This protein binds this small molecule.
Small molecule (SMILES): CC(=O)N[C@H]1[C@H](O[C@H]2[C@H](O)[C@@H](NC(C)=O)CO[C@@H]2CO)O[C@H](CO)[C@@H](O[C@@H]2O[C@H](CO)[C@@H](O)[C@H](O[C@H]3O[C@H](CO)[C@@H](O)[C@H](O)[C@@H]3O)[C@@H]2O)[C@@H]1O

Binding-site contacts:
Ligand atom C7 contacts residue LEU125 of chain 1.F at 3.8 Å (hydrophobic).
Ligand atom C8 contacts residue LEU125 of chain 1.F at 4.0 Å (hydrophobic).
Ligand atom C8 contacts residue VAL79 of chain 1.F at 3.5 Å (hydrophobic).
Ligand atom O5 contacts residue LEU125 of chain 1.F at 4.3 Å.
Ligand atom O7 contacts residue LEU125 of chain 1.F at 3.8 Å.
Ligand atom C1 contacts residue ARG127 of chain 1.F at 4.5 Å.
Ligand atom O5 contacts residue ASN61 of chain 1.F at 2.3 Å (h-bond).
Ligand atom C8 contacts residue THR163 of chain 1.F at 3.9 Å.
Ligand atom C2 contacts residue ASN61 of chain 1.F at 2.5 Å.
Ligand atom N2 contacts residue LEU125 of chain 1.F at 2.7 Å (h-bond).
Ligand atom C1 contacts residue LEU125 of chain 1.F at 3.2 Å (hydrophobic).
Ligand atom C3 contacts residue ASN61 of chain 1.F at 3.7 Å.
Ligand atom C4 contacts residue LEU125 of chain 1.F at 4.4 Å (hydrophobic).
Ligand atom C6 contacts residue ARG127 of chain 1.F at 3.4 Å.
Ligand atom O4 contacts residue LEU125 of chain 1.F at 4.1 Å.
Ligand atom O7 contacts residue THR163 of chain 1.F at 3.7 Å.
Ligand atom N2 contacts residue ASN61 of chain 1.F at 2.9 Å (h-bond).
Ligand atom C8 contacts residue ARG127 of chain 1.F at 4.0 Å.
Ligand atom C7 contacts residue VAL79 of chain 1.F at 4.2 Å (hydrophobic).
Ligand atom C7 contacts residue ASN61 of chain 1.F at 3.6 Å.
Ligand atom C7 contacts residue THR163 of chain 1.F at 4.3 Å.
Ligand atom C2 contacts residue LEU125 of chain 1.F at 3.2 Å (hydrophobic).
Ligand atom C1 contacts residue ASN61 of chain 1.F at 1.4 Å.
Ligand atom O7 contacts residue VAL79 of chain 1.F at 4.4 Å.
Ligand atom C1 contacts residue ILE126 of chain 1.F at 4.4 Å (hydrophobic).
Ligand atom C4 contacts residue ASN61 of chain 1.F at 4.2 Å.
Ligand atom C3 contacts residue LEU125 of chain 1.F at 3.2 Å (hydrophobic).
Ligand atom O6 contacts residue ARG127 of chain 1.F at 3.8 Å.
Ligand atom C8 contacts residue ASP124 of chain 1.F at 4.3 Å.
Ligand atom C8 contacts residue TYR82 of chain 1.F at 4.3 Å (hydrophobic).
Ligand atom O7 contacts residue ASN61 of chain 1.F at 3.9 Å.
Ligand atom C5 contacts residue ASN61 of chain 1.F at 3.6 Å.
Ligand atom O3 contacts residue LEU125 of chain 1.F at 3.9 Å.

Sequence of chain 1.F:
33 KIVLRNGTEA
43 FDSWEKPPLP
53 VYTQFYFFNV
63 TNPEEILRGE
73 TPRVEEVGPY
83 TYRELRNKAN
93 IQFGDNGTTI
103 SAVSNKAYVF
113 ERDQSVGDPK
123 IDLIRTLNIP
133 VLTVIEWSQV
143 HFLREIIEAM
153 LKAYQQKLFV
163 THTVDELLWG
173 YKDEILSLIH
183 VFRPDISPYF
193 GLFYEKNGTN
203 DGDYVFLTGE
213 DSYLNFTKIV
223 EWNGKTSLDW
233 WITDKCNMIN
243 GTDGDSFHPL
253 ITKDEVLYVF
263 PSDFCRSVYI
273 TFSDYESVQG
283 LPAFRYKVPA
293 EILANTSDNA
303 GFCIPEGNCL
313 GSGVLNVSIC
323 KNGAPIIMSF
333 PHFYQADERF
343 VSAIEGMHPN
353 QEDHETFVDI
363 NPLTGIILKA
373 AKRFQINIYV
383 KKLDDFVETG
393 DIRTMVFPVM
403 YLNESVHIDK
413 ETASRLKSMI